This protein binds this small molecule.
Small molecule (SMILES): CC(=O)N[C@@H]1[C@@H](O)[C@H](O)[C@@H](CO)O[C@H]1O

Sequence of chain 1.A:
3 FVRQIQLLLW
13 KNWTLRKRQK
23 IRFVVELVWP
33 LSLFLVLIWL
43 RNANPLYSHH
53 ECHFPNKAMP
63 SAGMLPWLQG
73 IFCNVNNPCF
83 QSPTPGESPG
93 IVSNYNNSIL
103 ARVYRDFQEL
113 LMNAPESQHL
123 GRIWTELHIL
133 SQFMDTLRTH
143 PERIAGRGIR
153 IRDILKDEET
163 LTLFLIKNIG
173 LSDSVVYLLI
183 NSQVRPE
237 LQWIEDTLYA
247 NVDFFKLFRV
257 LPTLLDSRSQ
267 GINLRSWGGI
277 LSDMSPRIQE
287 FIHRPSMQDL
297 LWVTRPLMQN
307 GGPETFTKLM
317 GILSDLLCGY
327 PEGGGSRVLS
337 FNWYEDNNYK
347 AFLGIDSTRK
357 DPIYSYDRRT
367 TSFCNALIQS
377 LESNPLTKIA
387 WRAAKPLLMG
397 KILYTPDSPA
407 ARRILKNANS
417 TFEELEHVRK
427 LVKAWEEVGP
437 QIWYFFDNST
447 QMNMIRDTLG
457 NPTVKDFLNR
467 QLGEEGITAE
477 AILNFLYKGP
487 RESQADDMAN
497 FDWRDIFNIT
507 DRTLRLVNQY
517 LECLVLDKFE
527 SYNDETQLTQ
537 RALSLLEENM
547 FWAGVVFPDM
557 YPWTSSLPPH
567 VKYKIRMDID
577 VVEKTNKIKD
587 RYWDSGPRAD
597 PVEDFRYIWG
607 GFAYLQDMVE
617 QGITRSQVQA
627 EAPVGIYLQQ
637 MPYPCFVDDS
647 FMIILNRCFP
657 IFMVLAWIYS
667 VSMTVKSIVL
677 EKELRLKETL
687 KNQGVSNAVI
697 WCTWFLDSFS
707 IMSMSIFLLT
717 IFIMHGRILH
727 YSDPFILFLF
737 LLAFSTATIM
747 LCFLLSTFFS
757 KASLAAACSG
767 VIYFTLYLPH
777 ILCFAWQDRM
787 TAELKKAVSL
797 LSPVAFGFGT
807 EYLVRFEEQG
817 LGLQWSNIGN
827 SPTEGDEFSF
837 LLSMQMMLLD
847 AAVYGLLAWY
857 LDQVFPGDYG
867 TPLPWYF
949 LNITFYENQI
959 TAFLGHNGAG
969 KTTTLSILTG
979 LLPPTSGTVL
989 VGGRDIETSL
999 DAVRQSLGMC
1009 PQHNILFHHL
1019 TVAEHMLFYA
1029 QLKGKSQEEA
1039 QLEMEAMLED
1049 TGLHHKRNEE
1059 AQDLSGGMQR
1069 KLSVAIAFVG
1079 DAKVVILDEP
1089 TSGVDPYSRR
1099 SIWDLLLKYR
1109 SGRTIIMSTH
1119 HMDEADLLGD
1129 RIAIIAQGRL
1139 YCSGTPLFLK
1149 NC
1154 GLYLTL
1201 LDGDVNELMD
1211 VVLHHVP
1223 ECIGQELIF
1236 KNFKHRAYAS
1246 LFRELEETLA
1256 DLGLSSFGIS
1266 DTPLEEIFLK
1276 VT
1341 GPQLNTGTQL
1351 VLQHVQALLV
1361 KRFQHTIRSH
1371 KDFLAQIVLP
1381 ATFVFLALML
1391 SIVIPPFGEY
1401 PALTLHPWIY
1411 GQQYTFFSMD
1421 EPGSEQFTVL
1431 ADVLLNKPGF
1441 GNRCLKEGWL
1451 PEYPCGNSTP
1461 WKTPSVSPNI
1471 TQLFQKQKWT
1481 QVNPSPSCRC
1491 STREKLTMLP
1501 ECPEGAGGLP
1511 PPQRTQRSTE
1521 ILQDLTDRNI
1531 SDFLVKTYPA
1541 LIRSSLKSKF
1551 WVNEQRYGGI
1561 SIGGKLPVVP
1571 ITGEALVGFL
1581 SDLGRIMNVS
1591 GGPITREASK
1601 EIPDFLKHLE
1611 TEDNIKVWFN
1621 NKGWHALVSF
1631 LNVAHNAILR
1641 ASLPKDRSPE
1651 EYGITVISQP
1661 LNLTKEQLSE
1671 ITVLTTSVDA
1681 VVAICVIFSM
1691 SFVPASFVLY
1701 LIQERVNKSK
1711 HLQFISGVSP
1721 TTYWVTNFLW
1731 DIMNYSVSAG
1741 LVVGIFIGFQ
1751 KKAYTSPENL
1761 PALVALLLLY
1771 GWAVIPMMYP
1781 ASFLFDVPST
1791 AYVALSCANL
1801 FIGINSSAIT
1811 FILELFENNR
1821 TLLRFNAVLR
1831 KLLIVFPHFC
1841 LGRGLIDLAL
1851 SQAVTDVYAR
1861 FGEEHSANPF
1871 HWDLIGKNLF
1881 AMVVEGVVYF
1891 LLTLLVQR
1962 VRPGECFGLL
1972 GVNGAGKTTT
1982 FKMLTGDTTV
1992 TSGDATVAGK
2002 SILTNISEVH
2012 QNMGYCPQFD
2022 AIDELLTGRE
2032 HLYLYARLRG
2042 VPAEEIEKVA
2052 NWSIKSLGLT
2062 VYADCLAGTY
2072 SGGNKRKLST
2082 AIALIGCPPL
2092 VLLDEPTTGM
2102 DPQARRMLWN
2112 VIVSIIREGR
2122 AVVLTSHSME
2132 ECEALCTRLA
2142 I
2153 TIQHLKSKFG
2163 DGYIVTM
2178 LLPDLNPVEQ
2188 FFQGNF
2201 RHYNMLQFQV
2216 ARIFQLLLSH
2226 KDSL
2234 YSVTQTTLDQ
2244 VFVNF

Binding-site contacts:
Ligand atom O7 contacts residue ASN1469 of chain 1.A at 3.2 Å (h-bond).
Ligand atom C2 contacts residue ASN1469 of chain 1.A at 2.4 Å.
Ligand atom C1 contacts residue ASN1469 of chain 1.A at 1.4 Å.
Ligand atom C3 contacts residue ASN1469 of chain 1.A at 3.7 Å.
Ligand atom O5 contacts residue ASN1469 of chain 1.A at 2.5 Å (h-bond).
Ligand atom C8 contacts residue ASN1469 of chain 1.A at 4.2 Å.
Ligand atom C7 contacts residue ASN1469 of chain 1.A at 3.1 Å.
Ligand atom C4 contacts residue ASN1469 of chain 1.A at 4.2 Å.
Ligand atom N2 contacts residue ASN1469 of chain 1.A at 2.7 Å (h-bond).
Ligand atom C5 contacts residue ASN1469 of chain 1.A at 3.7 Å.